Binding-site contacts:
Ligand atom O4' contacts residue LYS102 of chain 2.A at 3.3 Å (salt-bridge).
Ligand atom PA contacts residue ARG269 of chain 2.A at 3.2 Å.
Ligand atom C6' contacts residue VAL104 of chain 2.A at 3.9 Å (hydrophobic).
Ligand atom O6' contacts residue ARG269 of chain 2.A at 3.8 Å.
Ligand atom O3D contacts residue ARG216 of chain 2.A at 3.1 Å (salt-bridge).
Ligand atom O1B contacts residue SER191 of chain 2.A at 3.0 Å.
Ligand atom O2D contacts residue GLU272 of chain 2.A at 2.8 Å (salt-bridge).
Ligand atom O4' contacts residue HIS103 of chain 2.A at 3.6 Å.
Ligand atom O2A contacts residue ARG269 of chain 2.A at 2.6 Å (salt-bridge).
Ligand atom O6' contacts residue VAL104 of chain 2.A at 3.8 Å.
Ligand atom O3A contacts residue ASN184 of chain 2.A at 3.7 Å.
Ligand atom C2D contacts residue GLU272 of chain 2.A at 3.7 Å.
Ligand atom O3' contacts residue LYS102 of chain 2.A at 3.3 Å.
Ligand atom O2B contacts residue SER191 of chain 2.A at 3.4 Å.
Ligand atom O2' contacts residue GLY190 of chain 2.A at 3.8 Å.
Ligand atom C3D contacts residue ARG216 of chain 2.A at 3.6 Å.
Ligand atom O3B contacts residue SER191 of chain 2.A at 3.5 Å.
Ligand atom O2 contacts residue PRO208 of chain 2.A at 3.6 Å (h-bond).
Ligand atom C5 contacts residue ARG269 of chain 2.A at 3.7 Å.
Ligand atom O6' contacts residue PRO105 of chain 2.A at 3.4 Å.
Ligand atom PB contacts residue SER191 of chain 2.A at 3.6 Å.
Ligand atom C6 contacts residue ARG269 of chain 2.A at 3.7 Å.
Ligand atom O5D contacts residue VAL192 of chain 2.A at 3.5 Å.
Ligand atom O2' contacts residue SER191 of chain 2.A at 3.5 Å (h-bond).
Ligand atom O1A contacts residue ARG269 of chain 2.A at 2.8 Å (salt-bridge).
Ligand atom N3 contacts residue PRO208 of chain 2.A at 3.5 Å (h-bond).
Ligand atom O1B contacts residue VAL192 of chain 2.A at 2.8 Å (h-bond).
Ligand atom O3D contacts residue MET214 of chain 2.A at 3.0 Å.
Ligand atom O4D contacts residue VAL192 of chain 2.A at 3.1 Å.
Ligand atom C4D contacts residue VAL192 of chain 2.A at 3.8 Å (hydrophobic).
Ligand atom O3' contacts residue ARG189 of chain 2.A at 3.8 Å.
Ligand atom O2D contacts residue MET214 of chain 2.A at 3.5 Å.
Ligand atom C4D contacts residue MET250 of chain 2.A at 3.8 Å (hydrophobic).
Ligand atom O2B contacts residue ASN184 of chain 2.A at 3.0 Å (h-bond).
Ligand atom C5D contacts residue VAL192 of chain 2.A at 3.6 Å (hydrophobic).
Ligand atom O2' contacts residue ARG189 of chain 2.A at 3.5 Å (salt-bridge).
Ligand atom O2' contacts residue SER188 of chain 2.A at 3.5 Å (h-bond).
Ligand atom O4D contacts residue MET250 of chain 2.A at 3.1 Å.
Ligand atom O2D contacts residue THR210 of chain 2.A at 2.6 Å (h-bond).
Ligand atom C5D contacts residue ASN184 of chain 2.A at 3.9 Å.

Sequence of chain 2.A:
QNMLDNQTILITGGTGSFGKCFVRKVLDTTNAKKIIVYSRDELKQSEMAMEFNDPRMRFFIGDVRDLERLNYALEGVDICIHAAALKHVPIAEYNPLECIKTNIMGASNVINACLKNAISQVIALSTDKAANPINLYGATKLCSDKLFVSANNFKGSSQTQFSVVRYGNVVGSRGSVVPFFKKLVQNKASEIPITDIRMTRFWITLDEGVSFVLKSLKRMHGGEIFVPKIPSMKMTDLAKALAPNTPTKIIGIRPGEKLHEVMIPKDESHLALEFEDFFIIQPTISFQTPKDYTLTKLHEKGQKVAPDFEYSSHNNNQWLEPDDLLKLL

A protein and the small-molecule ligand that binds it are described below.
Small molecule (SMILES): O=c1ccn([C@@H]2O[C@H](CO[P](=O)(O)O[P](=O)(O)O[C@H]3O[C@H](CO)[C@H](O)[C@H](O)[C@H]3O)[C@@H](O)[C@H]2O)c(=O)[nH]1